Binding-site contacts:
Ligand atom C1 contacts residue ASN1131 of chain 1.B at 1.4 Å.
Ligand atom C8 contacts residue ASN1131 of chain 1.B at 3.4 Å.
Ligand atom C4 contacts residue ASN1131 of chain 1.B at 4.2 Å.
Ligand atom C7 contacts residue ASN1131 of chain 1.B at 3.1 Å.
Ligand atom O7 contacts residue ASN1131 of chain 1.B at 4.1 Å.
Ligand atom C3 contacts residue ASN1131 of chain 1.B at 3.8 Å.
Ligand atom C5 contacts residue ASN1131 of chain 1.B at 3.7 Å.
Ligand atom N2 contacts residue ASN1131 of chain 1.B at 2.4 Å (h-bond).
Ligand atom C2 contacts residue ASN1131 of chain 1.B at 2.5 Å.
Ligand atom O5 contacts residue ASN1131 of chain 1.B at 2.3 Å (h-bond).

This protein binds this small molecule.
Small molecule (SMILES): CC(=O)N[C@H]1[C@H](O[C@H]2[C@H](O)[C@@H](NC(C)=O)CO[C@@H]2CO)O[C@H](CO)[C@@H](O)[C@@H]1O

Sequence of chain 1.B:
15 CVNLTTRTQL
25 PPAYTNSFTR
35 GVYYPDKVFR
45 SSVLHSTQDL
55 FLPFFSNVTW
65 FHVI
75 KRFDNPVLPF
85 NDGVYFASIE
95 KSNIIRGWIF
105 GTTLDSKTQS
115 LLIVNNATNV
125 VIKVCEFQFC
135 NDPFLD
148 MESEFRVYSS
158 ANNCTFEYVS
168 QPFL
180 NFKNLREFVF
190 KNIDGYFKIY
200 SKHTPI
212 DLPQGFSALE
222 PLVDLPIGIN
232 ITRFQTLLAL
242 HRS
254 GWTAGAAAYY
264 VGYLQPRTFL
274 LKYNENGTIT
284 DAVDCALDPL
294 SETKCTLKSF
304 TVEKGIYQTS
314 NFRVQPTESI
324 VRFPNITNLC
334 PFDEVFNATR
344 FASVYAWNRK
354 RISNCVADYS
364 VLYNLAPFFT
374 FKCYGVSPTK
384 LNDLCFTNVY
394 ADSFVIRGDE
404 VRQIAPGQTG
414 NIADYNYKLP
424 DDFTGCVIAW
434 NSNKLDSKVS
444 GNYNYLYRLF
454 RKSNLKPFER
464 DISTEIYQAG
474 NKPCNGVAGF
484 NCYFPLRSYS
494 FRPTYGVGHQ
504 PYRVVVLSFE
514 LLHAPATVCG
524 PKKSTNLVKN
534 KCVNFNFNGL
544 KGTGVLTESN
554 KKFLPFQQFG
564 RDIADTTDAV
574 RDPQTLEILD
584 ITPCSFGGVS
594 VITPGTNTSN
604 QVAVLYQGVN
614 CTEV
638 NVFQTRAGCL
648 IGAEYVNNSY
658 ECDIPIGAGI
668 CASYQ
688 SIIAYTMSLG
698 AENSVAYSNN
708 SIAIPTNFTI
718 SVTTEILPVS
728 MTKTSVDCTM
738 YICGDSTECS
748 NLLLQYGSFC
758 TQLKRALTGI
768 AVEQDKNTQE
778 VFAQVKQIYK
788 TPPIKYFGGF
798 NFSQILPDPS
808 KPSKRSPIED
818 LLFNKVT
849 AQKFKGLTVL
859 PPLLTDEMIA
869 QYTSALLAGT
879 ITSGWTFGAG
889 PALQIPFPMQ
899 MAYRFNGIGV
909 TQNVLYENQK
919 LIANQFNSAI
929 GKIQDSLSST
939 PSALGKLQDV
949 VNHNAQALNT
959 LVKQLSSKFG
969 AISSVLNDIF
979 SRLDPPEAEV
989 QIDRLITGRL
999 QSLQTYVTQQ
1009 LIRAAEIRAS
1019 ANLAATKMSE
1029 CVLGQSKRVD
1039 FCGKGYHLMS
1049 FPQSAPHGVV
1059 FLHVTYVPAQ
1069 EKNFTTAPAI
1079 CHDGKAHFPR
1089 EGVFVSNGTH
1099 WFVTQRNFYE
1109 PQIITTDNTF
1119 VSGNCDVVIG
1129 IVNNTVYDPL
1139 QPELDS